Sequence of chain 1.D:
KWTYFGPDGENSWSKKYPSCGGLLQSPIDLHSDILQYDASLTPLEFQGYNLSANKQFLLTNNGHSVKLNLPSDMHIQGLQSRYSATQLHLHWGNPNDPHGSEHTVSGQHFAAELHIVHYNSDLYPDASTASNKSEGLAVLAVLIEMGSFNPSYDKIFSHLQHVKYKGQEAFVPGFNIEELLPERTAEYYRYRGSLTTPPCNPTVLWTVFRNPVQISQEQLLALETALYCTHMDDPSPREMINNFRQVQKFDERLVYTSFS

This protein binds this small molecule.
Small molecule (SMILES): NS(=O)(=O)c1ccc(C(=O)CSc2ncccn2)cc1Cl

Binding-site contacts:
Ligand atom N19 contacts residue HIS91 of chain 1.D at 3.2 Å (h-bond).
Ligand atom C15 contacts residue SER133 of chain 1.D at 3.6 Å.
Ligand atom C14 contacts residue SER130 of chain 1.D at 3.8 Å.
Ligand atom C14 contacts residue SER133 of chain 1.D at 3.7 Å.
Ligand atom O18 contacts residue LEU197 of chain 1.D at 3.3 Å.
Ligand atom C13 contacts residue LEU197 of chain 1.D at 3.8 Å (hydrophobic).
Ligand atom C13 contacts residue SER133 of chain 1.D at 3.5 Å.
Ligand atom C21 contacts residue LEU197 of chain 1.D at 3.8 Å (hydrophobic).
Ligand atom C4 contacts residue HIS91 of chain 1.D at 3.7 Å.
Ligand atom C1 contacts residue LEU197 of chain 1.D at 3.9 Å (hydrophobic).
Ligand atom N19 contacts residue HIS93 of chain 1.D at 3.4 Å (h-bond).
Ligand atom N10 contacts residue SER133 of chain 1.D at 3.5 Å.
Ligand atom C21 contacts residue VAL119 of chain 1.D at 3.9 Å (hydrophobic).
Ligand atom C4 contacts residue THR199 of chain 1.D at 3.7 Å.
Ligand atom N19 contacts residue ZN1 of chain 1.P at 2.0 Å.
Ligand atom O18 contacts residue TRP208 of chain 1.D at 3.4 Å.
Ligand atom N19 contacts residue HIS117 of chain 1.D at 3.5 Å (h-bond).
Ligand atom N11 contacts residue SER130 of chain 1.D at 2.9 Å (h-bond).
Ligand atom C13 contacts residue PRO201 of chain 1.D at 3.5 Å (hydrophobic).
Ligand atom O17 contacts residue HIS117 of chain 1.D at 3.3 Å (h-bond).
Ligand atom N19 contacts residue THR198 of chain 1.D at 3.0 Å (h-bond).
Ligand atom CL1 contacts residue VAL206 of chain 1.D at 3.9 Å.
Ligand atom C9 contacts residue SER133 of chain 1.D at 3.7 Å.
Ligand atom N11 contacts residue SER133 of chain 1.D at 3.8 Å.
Ligand atom O17 contacts residue HIS91 of chain 1.D at 3.4 Å.
Ligand atom O17 contacts residue VAL141 of chain 1.D at 3.9 Å.
Ligand atom CL1 contacts residue VAL141 of chain 1.D at 3.3 Å.
Ligand atom N10 contacts residue LEU197 of chain 1.D at 3.8 Å.
Ligand atom C2 contacts residue LEU197 of chain 1.D at 3.8 Å (hydrophobic).
Ligand atom S16 contacts residue HIS117 of chain 1.D at 3.9 Å.
Ligand atom C15 contacts residue PRO201 of chain 1.D at 3.8 Å (hydrophobic).
Ligand atom O18 contacts residue THR198 of chain 1.D at 2.9 Å (h-bond).
Ligand atom C4 contacts residue EDO1 of chain 1.R at 3.6 Å.
Ligand atom S16 contacts residue THR198 of chain 1.D at 3.9 Å.
Ligand atom C9 contacts residue SER130 of chain 1.D at 3.8 Å.
Ligand atom O17 contacts residue VAL119 of chain 1.D at 3.8 Å.
Ligand atom O17 contacts residue TRP208 of chain 1.D at 3.7 Å.
Ligand atom C5 contacts residue EDO1 of chain 1.R at 3.7 Å.
Ligand atom O17 contacts residue ZN1 of chain 1.P at 3.0 Å.
Ligand atom S16 contacts residue ZN1 of chain 1.P at 3.0 Å.